This small molecule binds to this protein.
Small molecule (SMILES): CC(=O)N[C@H]1[C@H](O[C@H]2[C@H](O)[C@@H](NC(C)=O)CO[C@@H]2CO)O[C@H](CO)[C@@H](O)[C@@H]1O

Binding-site contacts:
Ligand atom C2 contacts residue ASN1071 of chain 1.D at 2.5 Å.
Ligand atom O5 contacts residue ASN1071 of chain 1.D at 2.4 Å (h-bond).
Ligand atom C8 contacts residue ASN1071 of chain 1.D at 4.0 Å.
Ligand atom C5 contacts residue ASN1071 of chain 1.D at 3.6 Å.
Ligand atom C3 contacts residue ASN1071 of chain 1.D at 3.8 Å.
Ligand atom O7 contacts residue ASN1071 of chain 1.D at 4.5 Å.
Ligand atom C7 contacts residue ASN1071 of chain 1.D at 3.9 Å.
Ligand atom C4 contacts residue ASN1071 of chain 1.D at 4.2 Å.
Ligand atom N2 contacts residue ASN1071 of chain 1.D at 2.9 Å (h-bond).
Ligand atom C1 contacts residue ASN1071 of chain 1.D at 1.4 Å.

Sequence of chain 1.D:
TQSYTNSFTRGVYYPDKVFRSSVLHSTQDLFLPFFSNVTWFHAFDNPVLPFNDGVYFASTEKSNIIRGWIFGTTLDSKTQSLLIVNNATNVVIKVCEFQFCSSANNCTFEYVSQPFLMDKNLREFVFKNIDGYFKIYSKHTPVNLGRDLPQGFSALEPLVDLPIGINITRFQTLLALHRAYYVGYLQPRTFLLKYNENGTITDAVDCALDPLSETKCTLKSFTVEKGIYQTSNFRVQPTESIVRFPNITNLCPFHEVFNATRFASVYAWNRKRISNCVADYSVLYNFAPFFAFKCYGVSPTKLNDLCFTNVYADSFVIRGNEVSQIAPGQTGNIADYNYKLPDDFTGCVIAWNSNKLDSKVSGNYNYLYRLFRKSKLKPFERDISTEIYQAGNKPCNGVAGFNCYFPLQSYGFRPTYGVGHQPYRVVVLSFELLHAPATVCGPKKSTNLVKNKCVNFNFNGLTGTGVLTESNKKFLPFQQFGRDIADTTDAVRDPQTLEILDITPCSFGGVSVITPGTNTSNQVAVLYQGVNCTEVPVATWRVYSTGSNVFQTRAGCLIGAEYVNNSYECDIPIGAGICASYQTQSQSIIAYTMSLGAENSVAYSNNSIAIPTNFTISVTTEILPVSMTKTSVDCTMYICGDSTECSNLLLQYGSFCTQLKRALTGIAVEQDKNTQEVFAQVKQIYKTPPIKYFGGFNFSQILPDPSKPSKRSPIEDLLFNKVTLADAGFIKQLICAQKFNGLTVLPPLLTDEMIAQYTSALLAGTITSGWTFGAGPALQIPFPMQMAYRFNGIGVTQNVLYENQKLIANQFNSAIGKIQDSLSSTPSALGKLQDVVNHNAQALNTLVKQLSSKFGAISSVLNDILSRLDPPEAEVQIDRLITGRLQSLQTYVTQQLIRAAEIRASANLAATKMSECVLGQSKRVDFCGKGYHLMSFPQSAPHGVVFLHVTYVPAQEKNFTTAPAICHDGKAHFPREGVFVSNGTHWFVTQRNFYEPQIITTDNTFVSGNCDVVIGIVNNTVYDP